Binding-site contacts:
Ligand atom C2 contacts residue PHE150 of chain 3.A at 3.6 Å (hydrophobic).
Ligand atom C4 contacts residue PHE150 of chain 3.A at 3.4 Å (hydrophobic).
Ligand atom C4 contacts residue MET156 of chain 3.A at 4.2 Å (hydrophobic).
Ligand atom O contacts residue LYS166 of chain 3.A at 3.2 Å.
Ligand atom C2 contacts residue LEU219 of chain 3.A at 3.7 Å (hydrophobic).
Ligand atom C9 contacts residue NAD1 of chain 3.B at 3.7 Å.
Ligand atom C3 contacts residue TYR159 of chain 3.A at 3.4 Å (hydrophobic).
Ligand atom C contacts residue PHE150 of chain 3.A at 4.0 Å (hydrophobic).
Ligand atom C1 contacts residue TYR159 of chain 3.A at 4.0 Å (hydrophobic).
Ligand atom C8 contacts residue PHE150 of chain 3.A at 3.8 Å (hydrophobic).
Ligand atom O1 contacts residue NAD1 of chain 3.B at 2.6 Å (h-bond).
Ligand atom C9 contacts residue TYR159 of chain 3.A at 3.6 Å (hydrophobic).
Ligand atom C7 contacts residue NAD1 of chain 3.B at 4.1 Å.
Ligand atom C7 contacts residue PHE150 of chain 3.A at 3.8 Å (hydrophobic).
Ligand atom C6 contacts residue PHE150 of chain 3.A at 3.8 Å (hydrophobic).
Ligand atom C10 contacts residue MET162 of chain 3.A at 4.0 Å (hydrophobic).
Ligand atom O2 contacts residue PHE150 of chain 3.A at 3.9 Å.
Ligand atom C10 contacts residue PHE150 of chain 3.A at 3.9 Å (hydrophobic).
Ligand atom C contacts residue MET200 of chain 3.A at 3.7 Å (hydrophobic).
Ligand atom C contacts residue PRO194 of chain 3.A at 4.1 Å (hydrophobic).
Ligand atom O2 contacts residue LYS166 of chain 3.A at 4.1 Å.
Ligand atom O2 contacts residue MET162 of chain 3.A at 3.6 Å.
Ligand atom C3 contacts residue PHE150 of chain 3.A at 3.5 Å (hydrophobic).
Ligand atom C1 contacts residue LEU219 of chain 3.A at 3.4 Å (hydrophobic).
Ligand atom O2 contacts residue THR163 of chain 3.A at 3.9 Å.
Ligand atom O contacts residue MET162 of chain 3.A at 3.4 Å.
Ligand atom O contacts residue NAD1 of chain 3.B at 3.3 Å (h-bond).
Ligand atom C8 contacts residue TYR159 of chain 3.A at 3.6 Å (hydrophobic).
Ligand atom C1 contacts residue PHE150 of chain 3.A at 3.8 Å (hydrophobic).
Ligand atom C10 contacts residue NAD1 of chain 3.B at 3.4 Å.
Ligand atom C2 contacts residue TYR159 of chain 3.A at 3.5 Å (hydrophobic).
Ligand atom C5 contacts residue PHE150 of chain 3.A at 3.7 Å (hydrophobic).
Ligand atom C9 contacts residue PHE150 of chain 3.A at 3.9 Å (hydrophobic).
Ligand atom O contacts residue PHE150 of chain 3.A at 3.9 Å.
Ligand atom C4 contacts residue TYR159 of chain 3.A at 3.7 Å (hydrophobic).
Ligand atom C contacts residue TYR159 of chain 3.A at 3.9 Å (hydrophobic).
Ligand atom C5 contacts residue TYR159 of chain 3.A at 4.0 Å (hydrophobic).
Ligand atom C7 contacts residue TYR159 of chain 3.A at 4.1 Å (hydrophobic).
Ligand atom C10 contacts residue LYS166 of chain 3.A at 4.1 Å.
Ligand atom C9 contacts residue MET200 of chain 3.A at 3.5 Å (hydrophobic).

Sequence of chain 3.A:
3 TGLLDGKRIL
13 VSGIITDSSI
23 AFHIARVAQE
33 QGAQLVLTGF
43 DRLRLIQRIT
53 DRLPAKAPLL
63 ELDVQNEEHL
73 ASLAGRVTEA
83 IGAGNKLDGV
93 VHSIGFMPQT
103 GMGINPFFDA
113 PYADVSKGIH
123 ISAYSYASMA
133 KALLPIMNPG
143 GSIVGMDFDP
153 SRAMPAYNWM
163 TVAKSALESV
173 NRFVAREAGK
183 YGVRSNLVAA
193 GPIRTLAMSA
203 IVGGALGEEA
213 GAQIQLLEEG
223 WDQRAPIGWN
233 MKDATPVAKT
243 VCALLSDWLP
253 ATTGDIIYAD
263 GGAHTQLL

This protein binds this small molecule.
Small molecule (SMILES): O=C(O)c1cc2ccccc2cc1O